The protein below binds the small molecule below.
Small molecule (SMILES): CC(=O)N[C@@H]1[C@@H](O)[C@H](O)[C@@H](CO)O[C@H]1O

Binding-site contacts:
Ligand atom C7 contacts residue TYR90 of chain 4.E at 4.2 Å (hydrophobic).
Ligand atom C1 contacts residue ASN118 of chain 4.E at 1.4 Å.
Ligand atom C5 contacts residue ASN118 of chain 4.E at 3.6 Å.
Ligand atom C8 contacts residue ASP67 of chain 4.E at 4.0 Å.
Ligand atom O6 contacts residue ASN118 of chain 4.E at 4.1 Å.
Ligand atom C8 contacts residue TYR90 of chain 4.E at 3.6 Å (hydrophobic).
Ligand atom C5 contacts residue THR120 of chain 4.E at 4.5 Å.
Ligand atom C7 contacts residue ASN118 of chain 4.E at 3.3 Å.
Ligand atom C7 contacts residue ASP67 of chain 4.E at 4.3 Å.
Ligand atom O6 contacts residue THR89 of chain 4.E at 3.8 Å.
Ligand atom C4 contacts residue ASN118 of chain 4.E at 4.2 Å.
Ligand atom O7 contacts residue SER66 of chain 4.E at 3.6 Å.
Ligand atom C3 contacts residue ASN118 of chain 4.E at 3.8 Å.
Ligand atom O7 contacts residue ASP67 of chain 4.E at 4.3 Å.
Ligand atom O5 contacts residue ASN118 of chain 4.E at 2.4 Å (h-bond).
Ligand atom O5 contacts residue SER66 of chain 4.E at 4.3 Å.
Ligand atom O6 contacts residue PHE119 of chain 4.E at 3.2 Å (h-bond).
Ligand atom C6 contacts residue THR120 of chain 4.E at 4.0 Å.
Ligand atom O7 contacts residue ASN118 of chain 4.E at 3.4 Å (h-bond).
Ligand atom O6 contacts residue THR120 of chain 4.E at 3.5 Å (h-bond).
Ligand atom C8 contacts residue ASN118 of chain 4.E at 4.3 Å.
Ligand atom C1 contacts residue SER66 of chain 4.E at 4.4 Å.
Ligand atom N2 contacts residue TYR90 of chain 4.E at 4.2 Å.
Ligand atom N2 contacts residue ASN118 of chain 4.E at 2.9 Å (h-bond).
Ligand atom O5 contacts residue THR120 of chain 4.E at 3.7 Å.
Ligand atom C2 contacts residue ASN118 of chain 4.E at 2.5 Å.

Sequence of chain 4.E:
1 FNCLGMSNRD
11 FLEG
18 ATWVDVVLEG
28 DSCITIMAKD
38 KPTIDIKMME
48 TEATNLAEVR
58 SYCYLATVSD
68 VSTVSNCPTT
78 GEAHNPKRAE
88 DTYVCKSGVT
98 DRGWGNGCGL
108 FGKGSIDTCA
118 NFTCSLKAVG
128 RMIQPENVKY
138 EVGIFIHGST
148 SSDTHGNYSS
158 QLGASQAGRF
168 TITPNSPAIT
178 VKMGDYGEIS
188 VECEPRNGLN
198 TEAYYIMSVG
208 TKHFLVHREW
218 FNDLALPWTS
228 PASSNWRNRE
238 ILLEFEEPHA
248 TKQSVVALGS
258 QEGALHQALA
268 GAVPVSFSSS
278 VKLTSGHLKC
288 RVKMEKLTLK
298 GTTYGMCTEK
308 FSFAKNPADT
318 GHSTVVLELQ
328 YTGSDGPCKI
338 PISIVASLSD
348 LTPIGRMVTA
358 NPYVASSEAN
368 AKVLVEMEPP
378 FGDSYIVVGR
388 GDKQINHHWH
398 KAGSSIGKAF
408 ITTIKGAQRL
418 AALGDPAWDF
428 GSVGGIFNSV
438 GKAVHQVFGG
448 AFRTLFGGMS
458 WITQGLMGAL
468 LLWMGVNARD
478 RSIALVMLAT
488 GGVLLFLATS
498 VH